Binding-site contacts:
Ligand atom O2 contacts residue SER33 of chain 1.A at 3.2 Å (h-bond).
Ligand atom N3 contacts residue ASN243 of chain 1.A at 2.8 Å (h-bond).
Ligand atom O2 contacts residue ASN115 of chain 1.A at 3.4 Å.
Ligand atom C16 contacts residue SER33 of chain 1.A at 3.3 Å.
Ligand atom O4 contacts residue VAL245 of chain 1.A at 3.7 Å.
Ligand atom C6 contacts residue THR242 of chain 1.A at 3.5 Å.
Ligand atom C4 contacts residue PHE200 of chain 1.A at 3.6 Å (hydrophobic).
Ligand atom O5 contacts residue SER33 of chain 1.A at 3.3 Å.
Ligand atom N2 contacts residue MET219 of chain 1.A at 3.6 Å.
Ligand atom C1 contacts residue PHE200 of chain 1.A at 3.6 Å (hydrophobic).
Ligand atom C1 contacts residue GLU201 of chain 1.A at 3.7 Å.
Ligand atom F1 contacts residue TYR88 of chain 1.A at 3.0 Å.
Ligand atom O3 contacts residue SER220 of chain 1.A at 2.4 Å (h-bond).
Ligand atom O2 contacts residue ALA116 of chain 1.A at 2.9 Å (h-bond).
Ligand atom O1 contacts residue HIS86 of chain 1.A at 2.9 Å (h-bond).
Ligand atom N1 contacts residue VAL217 of chain 1.A at 3.7 Å.
Ligand atom N3 contacts residue GLY118 of chain 1.A at 3.3 Å (h-bond).
Ligand atom O4 contacts residue ASN243 of chain 1.A at 2.9 Å (h-bond).
Ligand atom N1 contacts residue PHE200 of chain 1.A at 3.7 Å.
Ligand atom N2 contacts residue VAL217 of chain 1.A at 3.6 Å (h-bond).
Ligand atom N3 contacts residue THR242 of chain 1.A at 3.6 Å (h-bond).
Ligand atom O4 contacts residue GLY118 of chain 1.A at 3.6 Å.
Ligand atom N3 contacts residue ALA117 of chain 1.A at 3.6 Å.
Ligand atom F4 contacts residue LEU261 of chain 1.A at 3.6 Å.
Ligand atom C11 contacts residue PHE159 of chain 2.A at 3.7 Å (hydrophobic).
Ligand atom S1 contacts residue ALA116 of chain 1.A at 3.5 Å (h-bond).
Ligand atom C2 contacts residue GLU201 of chain 1.A at 3.3 Å.
Ligand atom F4 contacts residue HIS257 of chain 1.A at 3.0 Å.
Ligand atom C10 contacts residue PHE159 of chain 2.A at 3.5 Å (hydrophobic).
Ligand atom C15 contacts residue SER33 of chain 1.A at 3.2 Å.
Ligand atom C4 contacts residue GLY118 of chain 1.A at 3.4 Å.
Ligand atom O1 contacts residue ARG84 of chain 1.A at 3.0 Å.
Ligand atom F5 contacts residue SER33 of chain 1.A at 3.5 Å.
Ligand atom F5 contacts residue HIS257 of chain 1.A at 3.6 Å.
Ligand atom N1 contacts residue GLU201 of chain 1.A at 2.8 Å (salt-bridge).
Ligand atom O2 contacts residue GLY32 of chain 1.A at 3.5 Å.
Ligand atom C6 contacts residue ASN243 of chain 1.A at 3.7 Å.
Ligand atom F5 contacts residue VAL260 of chain 1.A at 3.6 Å.
Ligand atom C3 contacts residue VAL217 of chain 1.A at 3.6 Å (hydrophobic).
Ligand atom O3 contacts residue ASN115 of chain 1.A at 3.4 Å.

A small-molecule ligand and the protein it binds are described below.
Small molecule (SMILES): O=c1[nH]cnc2c(Sc3cccc(Oc4c(F)c(F)c(F)c(F)c4F)c3/C=C/P(=O)(O)O)c[nH]c12

Sequence of chain 2.A:
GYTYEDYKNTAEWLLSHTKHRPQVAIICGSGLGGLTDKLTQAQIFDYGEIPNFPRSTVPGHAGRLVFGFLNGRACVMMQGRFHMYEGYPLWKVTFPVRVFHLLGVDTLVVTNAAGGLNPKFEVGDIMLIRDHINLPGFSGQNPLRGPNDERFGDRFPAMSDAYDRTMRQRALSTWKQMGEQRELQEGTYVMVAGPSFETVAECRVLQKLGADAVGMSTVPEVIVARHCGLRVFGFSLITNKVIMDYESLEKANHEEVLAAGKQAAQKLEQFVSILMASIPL

Sequence of chain 1.A:
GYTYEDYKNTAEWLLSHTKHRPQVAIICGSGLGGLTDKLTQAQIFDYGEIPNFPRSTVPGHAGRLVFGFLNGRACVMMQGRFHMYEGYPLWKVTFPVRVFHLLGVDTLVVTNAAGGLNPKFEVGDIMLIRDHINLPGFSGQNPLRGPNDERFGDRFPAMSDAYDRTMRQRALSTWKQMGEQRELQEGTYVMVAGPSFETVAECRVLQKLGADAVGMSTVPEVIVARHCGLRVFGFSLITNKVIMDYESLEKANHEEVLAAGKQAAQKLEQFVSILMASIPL